Binding-site contacts:
Ligand atom N2 contacts residue ASN70 of chain 1.A at 3.3 Å (h-bond).
Ligand atom O5 contacts residue ASN71 of chain 1.A at 2.8 Å (h-bond).
Ligand atom C8 contacts residue LEU361 of chain 1.A at 3.5 Å (hydrophobic).
Ligand atom C3 contacts residue ASN70 of chain 1.A at 4.0 Å.
Ligand atom O7 contacts residue ASN70 of chain 1.A at 3.3 Å (h-bond).
Ligand atom C7 contacts residue LEU361 of chain 1.A at 4.0 Å (hydrophobic).
Ligand atom C6 contacts residue ASN71 of chain 1.A at 3.6 Å.
Ligand atom O6 contacts residue ASN71 of chain 1.A at 3.7 Å.
Ligand atom N2 contacts residue LEU361 of chain 1.A at 4.2 Å.
Ligand atom C2 contacts residue ASN70 of chain 1.A at 2.6 Å.
Ligand atom C1 contacts residue ASN71 of chain 1.A at 3.6 Å.
Ligand atom C5 contacts residue ASN70 of chain 1.A at 3.6 Å.
Ligand atom C5 contacts residue ASN71 of chain 1.A at 3.8 Å.
Ligand atom O5 contacts residue ASN70 of chain 1.A at 2.3 Å (h-bond).
Ligand atom C4 contacts residue ASN70 of chain 1.A at 4.3 Å.
Ligand atom C1 contacts residue ASN70 of chain 1.A at 1.4 Å.
Ligand atom C7 contacts residue ASN70 of chain 1.A at 3.5 Å.

Sequence of chain 1.A:
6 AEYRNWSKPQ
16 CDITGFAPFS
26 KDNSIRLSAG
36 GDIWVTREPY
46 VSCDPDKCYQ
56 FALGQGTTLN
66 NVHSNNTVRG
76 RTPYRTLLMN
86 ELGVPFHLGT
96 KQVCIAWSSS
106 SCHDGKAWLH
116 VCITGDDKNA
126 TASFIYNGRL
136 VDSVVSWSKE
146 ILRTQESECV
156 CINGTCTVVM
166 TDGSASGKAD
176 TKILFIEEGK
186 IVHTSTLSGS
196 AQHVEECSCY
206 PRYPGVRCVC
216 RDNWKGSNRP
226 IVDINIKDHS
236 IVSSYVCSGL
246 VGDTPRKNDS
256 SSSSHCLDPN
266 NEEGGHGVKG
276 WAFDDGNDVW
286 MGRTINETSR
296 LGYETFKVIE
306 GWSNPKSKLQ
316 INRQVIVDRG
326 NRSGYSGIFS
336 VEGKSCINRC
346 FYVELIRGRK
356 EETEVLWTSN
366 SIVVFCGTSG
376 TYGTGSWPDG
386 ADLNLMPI

This small molecule binds to this protein.
Small molecule (SMILES): CC(=O)N[C@H]1[C@H](O[C@H]2[C@H](O)[C@@H](NC(C)=O)CO[C@@H]2CO)O[C@H](CO)[C@@H](O)[C@@H]1O